Binding-site contacts:
Ligand atom C5 contacts residue ASN614 of chain 1.A at 3.6 Å.
Ligand atom O6 contacts residue VAL585 of chain 1.A at 3.6 Å.
Ligand atom C1 contacts residue SER583 of chain 1.A at 4.3 Å.
Ligand atom C7 contacts residue SER583 of chain 1.A at 3.9 Å.
Ligand atom N2 contacts residue ASN614 of chain 1.A at 2.5 Å (h-bond).
Ligand atom O7 contacts residue SER583 of chain 1.A at 3.5 Å.
Ligand atom C8 contacts residue ASN614 of chain 1.A at 4.3 Å.
Ligand atom C4 contacts residue ASN614 of chain 1.A at 4.1 Å.
Ligand atom C5 contacts residue VAL585 of chain 1.A at 4.2 Å (hydrophobic).
Ligand atom O5 contacts residue ASN614 of chain 1.A at 2.4 Å (h-bond).
Ligand atom N2 contacts residue SER583 of chain 1.A at 4.4 Å.
Ligand atom C3 contacts residue ASN614 of chain 1.A at 3.6 Å.
Ligand atom O5 contacts residue SER583 of chain 1.A at 4.2 Å.
Ligand atom C7 contacts residue ASN614 of chain 1.A at 3.5 Å.
Ligand atom N2 contacts residue LYS582 of chain 1.A at 3.6 Å.
Ligand atom O7 contacts residue LYS582 of chain 1.A at 3.7 Å.
Ligand atom C2 contacts residue ASN614 of chain 1.A at 2.3 Å.
Ligand atom O5 contacts residue VAL585 of chain 1.A at 3.4 Å.
Ligand atom O7 contacts residue ASN614 of chain 1.A at 4.2 Å.
Ligand atom C2 contacts residue SER583 of chain 1.A at 4.3 Å.
Ligand atom C1 contacts residue ASN614 of chain 1.A at 1.4 Å.
Ligand atom C6 contacts residue VAL585 of chain 1.A at 3.8 Å (hydrophobic).
Ligand atom C7 contacts residue LYS582 of chain 1.A at 3.2 Å.
Ligand atom O7 contacts residue THR558 of chain 1.A at 4.2 Å.
Ligand atom C8 contacts residue LYS582 of chain 1.A at 3.0 Å.

Sequence of chain 1.A:
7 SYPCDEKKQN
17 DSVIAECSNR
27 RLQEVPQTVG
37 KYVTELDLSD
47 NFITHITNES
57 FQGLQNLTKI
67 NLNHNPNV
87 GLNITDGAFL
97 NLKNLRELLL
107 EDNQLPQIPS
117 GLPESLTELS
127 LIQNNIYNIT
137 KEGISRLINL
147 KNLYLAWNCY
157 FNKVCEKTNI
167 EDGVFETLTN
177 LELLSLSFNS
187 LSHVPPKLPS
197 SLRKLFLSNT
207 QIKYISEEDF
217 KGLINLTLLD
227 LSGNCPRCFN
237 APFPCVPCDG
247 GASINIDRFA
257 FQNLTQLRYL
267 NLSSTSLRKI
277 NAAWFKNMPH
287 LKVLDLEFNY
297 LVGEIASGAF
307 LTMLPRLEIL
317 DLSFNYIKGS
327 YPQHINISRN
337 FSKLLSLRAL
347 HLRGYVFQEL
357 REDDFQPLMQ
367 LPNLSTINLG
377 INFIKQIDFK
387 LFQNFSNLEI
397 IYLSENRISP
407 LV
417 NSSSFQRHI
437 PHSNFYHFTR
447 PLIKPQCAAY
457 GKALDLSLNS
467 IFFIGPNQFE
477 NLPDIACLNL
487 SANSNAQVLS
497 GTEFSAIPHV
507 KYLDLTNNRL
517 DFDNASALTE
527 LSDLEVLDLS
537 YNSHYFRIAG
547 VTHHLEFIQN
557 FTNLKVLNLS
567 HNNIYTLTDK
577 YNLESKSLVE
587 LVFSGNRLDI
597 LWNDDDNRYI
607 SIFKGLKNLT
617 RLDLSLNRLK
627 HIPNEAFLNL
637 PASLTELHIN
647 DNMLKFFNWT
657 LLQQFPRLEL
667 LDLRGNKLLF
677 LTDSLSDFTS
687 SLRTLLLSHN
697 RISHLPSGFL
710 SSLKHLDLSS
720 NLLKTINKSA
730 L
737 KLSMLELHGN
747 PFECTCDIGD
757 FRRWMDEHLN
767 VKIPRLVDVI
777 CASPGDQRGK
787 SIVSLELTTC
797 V

This small molecule binds to this protein.
Small molecule (SMILES): CC(=O)N[C@@H]1[C@@H](O)[C@H](O)[C@@H](CO)O[C@H]1O